Sequence of chain 1.F:
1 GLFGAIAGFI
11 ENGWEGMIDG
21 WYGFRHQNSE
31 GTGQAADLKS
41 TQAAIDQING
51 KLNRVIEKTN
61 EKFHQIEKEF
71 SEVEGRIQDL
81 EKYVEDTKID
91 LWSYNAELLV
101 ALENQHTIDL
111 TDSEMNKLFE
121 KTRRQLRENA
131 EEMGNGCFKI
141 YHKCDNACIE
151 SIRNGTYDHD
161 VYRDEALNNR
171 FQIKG

Binding-site contacts:
Ligand atom C2 contacts residue ASN154 of chain 1.F at 2.4 Å.
Ligand atom C5 contacts residue ALA147 of chain 1.F at 4.4 Å (hydrophobic).
Ligand atom O7 contacts residue ASN154 of chain 1.F at 3.1 Å (h-bond).
Ligand atom O5 contacts residue THR156 of chain 1.F at 4.4 Å.
Ligand atom C5 contacts residue ASN154 of chain 1.F at 3.7 Å.
Ligand atom O6 contacts residue GLU150 of chain 1.F at 3.6 Å.
Ligand atom O5 contacts residue ASN154 of chain 1.F at 2.3 Å (h-bond).
Ligand atom O5 contacts residue GLU150 of chain 1.F at 3.4 Å (salt-bridge).
Ligand atom C8 contacts residue ASN154 of chain 1.F at 4.4 Å.
Ligand atom C1 contacts residue SER151 of chain 1.F at 4.2 Å.
Ligand atom C6 contacts residue ALA147 of chain 1.F at 3.7 Å (hydrophobic).
Ligand atom C4 contacts residue ASN154 of chain 1.F at 4.2 Å.
Ligand atom O5 contacts residue SER151 of chain 1.F at 3.9 Å.
Ligand atom C6 contacts residue GLU150 of chain 1.F at 3.8 Å.
Ligand atom N2 contacts residue THR156 of chain 1.F at 4.0 Å.
Ligand atom C1 contacts residue ASN154 of chain 1.F at 1.4 Å.
Ligand atom C1 contacts residue THR156 of chain 1.F at 3.5 Å.
Ligand atom C2 contacts residue THR156 of chain 1.F at 4.3 Å.
Ligand atom C5 contacts residue GLU150 of chain 1.F at 4.5 Å.
Ligand atom N2 contacts residue ASN154 of chain 1.F at 2.9 Å (h-bond).
Ligand atom C1 contacts residue GLU150 of chain 1.F at 3.6 Å.
Ligand atom C7 contacts residue THR156 of chain 1.F at 4.5 Å.
Ligand atom C3 contacts residue ASN154 of chain 1.F at 3.7 Å.
Ligand atom C7 contacts residue ASN154 of chain 1.F at 3.2 Å.
Ligand atom C8 contacts residue THR156 of chain 1.F at 4.2 Å.

This small molecule binds to this protein.
Small molecule (SMILES): CC(=O)N[C@@H]1[C@@H](O)[C@H](O)[C@@H](CO)O[C@H]1O